Binding-site contacts:
Ligand atom F2 contacts residue GLN448 of chain 1.H at 2.9 Å.
Ligand atom O1 contacts residue PHE474 of chain 1.H at 4.0 Å.
Ligand atom C6 contacts residue LEU545 of chain 1.H at 4.0 Å (hydrophobic).
Ligand atom O1 contacts residue GLN448 of chain 1.H at 2.9 Å (h-bond).
Ligand atom C2 contacts residue GLN448 of chain 1.H at 3.4 Å.
Ligand atom C2 contacts residue ASN593 of chain 1.H at 3.6 Å.
Ligand atom O4 contacts residue HIS548 of chain 1.H at 3.2 Å (h-bond).
Ligand atom O3 contacts residue ASN593 of chain 1.H at 2.7 Å (h-bond).
Ligand atom C3 contacts residue FAD1 of chain 1.X at 3.2 Å.
Ligand atom C1 contacts residue THR169 of chain 1.H at 3.6 Å.
Ligand atom C1 contacts residue ARG472 of chain 1.H at 4.1 Å.
Ligand atom C5 contacts residue VAL546 of chain 1.H at 4.0 Å (hydrophobic).
Ligand atom O3 contacts residue FAD1 of chain 1.X at 3.0 Å.
Ligand atom C4 contacts residue FAD1 of chain 1.X at 3.9 Å.
Ligand atom F2 contacts residue ALA171 of chain 1.H at 4.1 Å.
Ligand atom C2 contacts residue PHE474 of chain 1.H at 3.9 Å (hydrophobic).
Ligand atom C6 contacts residue LEU361 of chain 1.H at 4.1 Å (hydrophobic).
Ligand atom F2 contacts residue FAD1 of chain 1.X at 2.9 Å.
Ligand atom O4 contacts residue FAD1 of chain 1.X at 3.3 Å.
Ligand atom C3 contacts residue HIS548 of chain 1.H at 3.3 Å.
Ligand atom C4 contacts residue HIS548 of chain 1.H at 3.5 Å.
Ligand atom O5 contacts residue ARG472 of chain 1.H at 3.9 Å.
Ligand atom C6 contacts residue VAL546 of chain 1.H at 3.6 Å (hydrophobic).
Ligand atom C3 contacts residue PHE474 of chain 1.H at 4.1 Å (hydrophobic).
Ligand atom O3 contacts residue HIS548 of chain 1.H at 2.4 Å (h-bond).
Ligand atom C2 contacts residue FAD1 of chain 1.X at 3.7 Å.
Ligand atom F2 contacts residue THR169 of chain 1.H at 3.4 Å.
Ligand atom C1 contacts residue GLN448 of chain 1.H at 3.8 Å.
Ligand atom O1 contacts residue ASP452 of chain 1.H at 3.5 Å (salt-bridge).
Ligand atom O5 contacts residue ASP452 of chain 1.H at 4.1 Å.
Ligand atom F2 contacts residue ASN593 of chain 1.H at 3.2 Å.
Ligand atom O4 contacts residue VAL546 of chain 1.H at 2.7 Å (h-bond).
Ligand atom C1 contacts residue ASP452 of chain 1.H at 3.9 Å.
Ligand atom C3 contacts residue ASN593 of chain 1.H at 3.6 Å.
Ligand atom O6 contacts residue LEU545 of chain 1.H at 4.2 Å.
Ligand atom O1 contacts residue HIS450 of chain 1.H at 3.3 Å.
Ligand atom C2 contacts residue THR169 of chain 1.H at 4.0 Å.
Ligand atom O1 contacts residue ARG472 of chain 1.H at 3.2 Å.
Ligand atom C4 contacts residue VAL546 of chain 1.H at 3.4 Å (hydrophobic).
Ligand atom O1 contacts residue THR169 of chain 1.H at 4.1 Å.

Sequence of chain 1.H:
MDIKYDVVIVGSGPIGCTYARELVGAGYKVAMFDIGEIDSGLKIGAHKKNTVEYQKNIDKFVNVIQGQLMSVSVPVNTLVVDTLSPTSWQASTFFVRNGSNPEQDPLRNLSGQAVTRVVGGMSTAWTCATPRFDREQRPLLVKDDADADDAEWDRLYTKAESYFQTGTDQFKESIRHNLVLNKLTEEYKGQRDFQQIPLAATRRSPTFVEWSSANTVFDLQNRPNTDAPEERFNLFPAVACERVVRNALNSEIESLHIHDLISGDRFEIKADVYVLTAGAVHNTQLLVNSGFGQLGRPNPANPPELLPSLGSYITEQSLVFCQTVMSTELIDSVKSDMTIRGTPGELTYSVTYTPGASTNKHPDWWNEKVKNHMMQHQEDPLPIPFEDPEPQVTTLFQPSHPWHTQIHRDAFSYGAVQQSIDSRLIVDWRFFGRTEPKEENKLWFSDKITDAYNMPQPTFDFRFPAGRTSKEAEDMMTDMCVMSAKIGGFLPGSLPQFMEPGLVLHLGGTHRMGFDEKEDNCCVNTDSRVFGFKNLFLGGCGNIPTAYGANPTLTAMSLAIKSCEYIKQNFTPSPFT

This small molecule binds to this protein.
Small molecule (SMILES): OC[C@H]1O[C@@H](O)[C@H](F)[C@@H](O)[C@@H]1O